Sequence of chain 1.A:
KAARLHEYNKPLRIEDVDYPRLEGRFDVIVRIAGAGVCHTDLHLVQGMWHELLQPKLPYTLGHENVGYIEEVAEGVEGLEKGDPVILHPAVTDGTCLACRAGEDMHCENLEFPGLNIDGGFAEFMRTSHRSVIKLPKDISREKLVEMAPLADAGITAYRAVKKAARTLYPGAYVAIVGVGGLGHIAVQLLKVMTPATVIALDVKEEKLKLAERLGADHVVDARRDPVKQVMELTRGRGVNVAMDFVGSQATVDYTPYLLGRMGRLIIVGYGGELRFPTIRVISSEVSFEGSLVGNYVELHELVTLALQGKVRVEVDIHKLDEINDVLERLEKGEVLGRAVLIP

Sequence of chain 2.A:
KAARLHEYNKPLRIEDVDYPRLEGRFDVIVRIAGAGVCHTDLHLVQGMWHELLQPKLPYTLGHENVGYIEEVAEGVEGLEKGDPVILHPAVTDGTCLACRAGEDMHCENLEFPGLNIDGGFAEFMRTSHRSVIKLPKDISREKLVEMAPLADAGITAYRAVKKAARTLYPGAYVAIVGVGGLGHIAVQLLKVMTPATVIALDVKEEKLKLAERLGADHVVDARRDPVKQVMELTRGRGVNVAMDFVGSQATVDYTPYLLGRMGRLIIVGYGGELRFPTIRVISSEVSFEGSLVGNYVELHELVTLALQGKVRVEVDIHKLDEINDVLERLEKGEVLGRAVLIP

Binding-site contacts:
Ligand atom C6 contacts residue LEU308 of chain 2.A at 3.9 Å (hydrophobic).
Ligand atom C7 contacts residue MET121 of chain 2.A at 4.4 Å (hydrophobic).
Ligand atom C5 contacts residue LEU131 of chain 2.A at 4.3 Å (hydrophobic).
Ligand atom O2 contacts residue VAL309 of chain 2.A at 3.7 Å.
Ligand atom C3 contacts residue PHE128 of chain 2.A at 3.9 Å (hydrophobic).
Ligand atom C1 contacts residue NAJ1 of chain 2.D at 3.3 Å.
Ligand atom O2 contacts residue PHE128 of chain 2.A at 3.5 Å.
Ligand atom C3 contacts residue VAL309 of chain 2.A at 3.8 Å (hydrophobic).
Ligand atom C6 contacts residue TRP65 of chain 2.A at 4.0 Å (hydrophobic).
Ligand atom C4 contacts residue LEU131 of chain 2.A at 3.7 Å (hydrophobic).
Ligand atom C1 contacts residue HIS79 of chain 2.A at 3.6 Å.
Ligand atom O1 contacts residue NAJ1 of chain 2.D at 2.9 Å.
Ligand atom C8 contacts residue ARG277 of chain 1.A at 3.4 Å.
Ligand atom C1 contacts residue THR56 of chain 2.A at 3.6 Å.
Ligand atom C5 contacts residue LEU308 of chain 2.A at 3.9 Å (hydrophobic).
Ligand atom C1 contacts residue VAL309 of chain 2.A at 4.4 Å (hydrophobic).
Ligand atom O1 contacts residue CYS54 of chain 2.A at 3.5 Å (h-bond).
Ligand atom C1 contacts residue ZN1 of chain 2.E at 2.9 Å.
Ligand atom C4 contacts residue TRP65 of chain 2.A at 3.9 Å (hydrophobic).
Ligand atom C3 contacts residue LEU308 of chain 2.A at 4.5 Å (hydrophobic).
Ligand atom O1 contacts residue ZN1 of chain 2.E at 1.9 Å.
Ligand atom O1 contacts residue ASP168 of chain 2.A at 3.4 Å (salt-bridge).
Ligand atom O1 contacts residue HIS79 of chain 2.A at 3.1 Å (h-bond).
Ligand atom O2 contacts residue ASP168 of chain 2.A at 2.5 Å (salt-bridge).
Ligand atom C8 contacts residue LEU308 of chain 2.A at 4.1 Å (hydrophobic).
Ligand atom C2 contacts residue THR56 of chain 2.A at 3.7 Å.
Ligand atom C2 contacts residue ZN1 of chain 2.E at 4.3 Å.
Ligand atom C8 contacts residue SER299 of chain 1.A at 3.3 Å.
Ligand atom C2 contacts residue NAJ1 of chain 2.D at 3.8 Å.
Ligand atom C3 contacts residue LEU131 of chain 2.A at 4.3 Å (hydrophobic).
Ligand atom C5 contacts residue PHE128 of chain 2.A at 4.1 Å (hydrophobic).
Ligand atom C1 contacts residue PHE128 of chain 2.A at 4.5 Å (hydrophobic).
Ligand atom O2 contacts residue NAJ1 of chain 2.D at 3.7 Å.
Ligand atom C5 contacts residue MET121 of chain 2.A at 4.2 Å (hydrophobic).
Ligand atom O2 contacts residue HIS79 of chain 2.A at 3.5 Å.
Ligand atom C1 contacts residue ASP168 of chain 2.A at 3.5 Å.
Ligand atom O1 contacts residue THR56 of chain 2.A at 2.7 Å (h-bond).
Ligand atom C4 contacts residue LEU308 of chain 2.A at 4.3 Å (hydrophobic).
Ligand atom O2 contacts residue ZN1 of chain 2.E at 3.2 Å.
Ligand atom C6 contacts residue SER299 of chain 1.A at 4.4 Å.

A small-molecule ligand and the protein it binds are described below.
Small molecule (SMILES): CCCCCCCC(=O)O